Sequence of chain 7.A:
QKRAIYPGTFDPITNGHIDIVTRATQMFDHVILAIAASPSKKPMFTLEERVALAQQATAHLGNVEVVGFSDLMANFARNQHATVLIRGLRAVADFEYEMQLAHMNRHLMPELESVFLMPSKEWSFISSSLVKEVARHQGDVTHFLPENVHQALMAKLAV

A small-molecule ligand and the protein it binds are described below.
Small molecule (SMILES): c1ccc(Cn2cnc3ncccc32)cc1

Sequence of chain 3.A:
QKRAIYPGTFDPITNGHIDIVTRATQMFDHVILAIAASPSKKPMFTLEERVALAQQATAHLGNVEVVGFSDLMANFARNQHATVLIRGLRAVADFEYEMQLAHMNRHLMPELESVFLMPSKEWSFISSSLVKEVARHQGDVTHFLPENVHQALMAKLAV

Binding-site contacts:
Ligand atom C4 contacts residue MET74 of chain 3.A at 3.7 Å (hydrophobic).
Ligand atom C3 contacts residue MET74 of chain 3.A at 3.8 Å (hydrophobic).
Ligand atom C2 contacts residue ALA37 of chain 3.A at 3.4 Å (hydrophobic).
Ligand atom N1 contacts residue ASP72 of chain 3.A at 4.0 Å.
Ligand atom C3 contacts residue SO41 of chain 3.E at 4.1 Å.
Ligand atom C5 contacts residue TYR98 of chain 3.A at 3.8 Å (hydrophobic).
Ligand atom C12 contacts residue MET74 of chain 3.A at 3.9 Å (hydrophobic).
Ligand atom C8 contacts residue LEU73 of chain 3.A at 4.1 Å (hydrophobic).
Ligand atom N contacts residue GLU134 of chain 7.A at 3.8 Å.
Ligand atom C4 contacts residue ARG88 of chain 3.A at 3.9 Å.
Ligand atom C8 contacts residue MET74 of chain 3.A at 3.9 Å (hydrophobic).
Ligand atom C7 contacts residue ASP72 of chain 3.A at 3.9 Å.
Ligand atom N contacts residue MET74 of chain 3.A at 4.0 Å.
Ligand atom C7 contacts residue MET74 of chain 3.A at 3.7 Å (hydrophobic).
Ligand atom C2 contacts residue MET74 of chain 3.A at 3.9 Å (hydrophobic).
Ligand atom C6 contacts residue MET74 of chain 3.A at 3.7 Å (hydrophobic).
Ligand atom N1 contacts residue MET74 of chain 3.A at 2.9 Å (h-bond).
Ligand atom C10 contacts residue GLU134 of chain 7.A at 4.0 Å.
Ligand atom C5 contacts residue MET74 of chain 3.A at 3.6 Å (hydrophobic).
Ligand atom C contacts residue HIS138 of chain 7.A at 4.1 Å.
Ligand atom C11 contacts residue TYR98 of chain 3.A at 4.1 Å (hydrophobic).
Ligand atom C4 contacts residue SO41 of chain 3.E at 3.5 Å.
Ligand atom C6 contacts residue TYR98 of chain 3.A at 3.7 Å (hydrophobic).
Ligand atom C9 contacts residue VAL135 of chain 7.A at 3.8 Å (hydrophobic).
Ligand atom C contacts residue GLU134 of chain 7.A at 3.4 Å.
Ligand atom N contacts residue HIS138 of chain 7.A at 3.9 Å.
Ligand atom C1 contacts residue MET74 of chain 3.A at 3.8 Å (hydrophobic).
Ligand atom C11 contacts residue GLU134 of chain 7.A at 3.5 Å.
Ligand atom C9 contacts residue LEU102 of chain 3.A at 3.7 Å (hydrophobic).
Ligand atom C3 contacts residue ALA37 of chain 3.A at 3.5 Å (hydrophobic).
Ligand atom C5 contacts residue SO41 of chain 3.E at 3.9 Å.
Ligand atom C12 contacts residue GLU134 of chain 7.A at 4.1 Å.
Ligand atom N2 contacts residue LEU73 of chain 3.A at 3.6 Å.
Ligand atom C7 contacts residue HIS138 of chain 7.A at 3.7 Å.
Ligand atom C2 contacts residue SER39 of chain 3.A at 4.0 Å.
Ligand atom C11 contacts residue LEU102 of chain 3.A at 4.1 Å (hydrophobic).
Ligand atom N1 contacts residue LEU73 of chain 3.A at 3.6 Å.
Ligand atom C contacts residue SO41 of chain 3.G at 3.7 Å.
Ligand atom C10 contacts residue LEU131 of chain 7.A at 4.1 Å (hydrophobic).
Ligand atom C10 contacts residue LEU102 of chain 3.A at 3.5 Å (hydrophobic).